This small molecule binds to this protein.
Small molecule (SMILES): Cn1ncc(C(=O)N2CCC2)c1C(=O)Nc1ccc2sc(N3CCOCC3)nc2c1

Sequence of chain 1.B:
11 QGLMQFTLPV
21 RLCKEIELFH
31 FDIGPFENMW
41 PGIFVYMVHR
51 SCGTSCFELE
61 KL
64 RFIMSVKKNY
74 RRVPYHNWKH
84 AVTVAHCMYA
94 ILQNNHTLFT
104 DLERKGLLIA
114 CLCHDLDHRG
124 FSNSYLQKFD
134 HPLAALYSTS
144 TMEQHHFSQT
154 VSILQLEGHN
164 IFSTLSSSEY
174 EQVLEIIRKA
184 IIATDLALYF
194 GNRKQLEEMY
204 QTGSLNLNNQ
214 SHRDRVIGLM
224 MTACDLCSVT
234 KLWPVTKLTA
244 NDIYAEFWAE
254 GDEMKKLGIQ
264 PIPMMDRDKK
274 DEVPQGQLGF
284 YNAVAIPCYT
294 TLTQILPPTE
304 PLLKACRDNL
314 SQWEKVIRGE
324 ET

Binding-site contacts:
Ligand atom C4 contacts residue MET267 of chain 1.B at 3.6 Å (hydrophobic).
Ligand atom N13 contacts residue GLY279 of chain 1.B at 3.4 Å.
Ligand atom C5 contacts residue PHE283 of chain 1.B at 3.2 Å (hydrophobic).
Ligand atom C11 contacts residue TYR247 of chain 1.B at 3.8 Å (hydrophobic).
Ligand atom C7 contacts residue MET267 of chain 1.B at 3.7 Å (hydrophobic).
Ligand atom S10 contacts residue MET267 of chain 1.B at 3.6 Å.
Ligand atom C19 contacts residue ILE246 of chain 1.B at 3.8 Å (hydrophobic).
Ligand atom C11 contacts residue MET267 of chain 1.B at 3.5 Å (hydrophobic).
Ligand atom C27 contacts residue GLU275 of chain 1.B at 3.8 Å.
Ligand atom C26 contacts residue MET267 of chain 1.B at 3.5 Å (hydrophobic).
Ligand atom C27 contacts residue PRO266 of chain 1.B at 3.7 Å (hydrophobic).
Ligand atom C4 contacts residue PHE283 of chain 1.B at 3.6 Å (hydrophobic).
Ligand atom O28 contacts residue GLU275 of chain 1.B at 2.9 Å.
Ligand atom N12 contacts residue TYR247 of chain 1.B at 2.7 Å (h-bond).
Ligand atom N13 contacts residue MET267 of chain 1.B at 3.7 Å.
Ligand atom C9 contacts residue MET267 of chain 1.B at 3.5 Å (hydrophobic).
Ligand atom C29 contacts residue VAL276 of chain 1.B at 3.5 Å (hydrophobic).
Ligand atom N18 contacts residue ILE246 of chain 1.B at 3.6 Å.
Ligand atom O2 contacts residue GLN280 of chain 1.B at 2.7 Å (h-bond).
Ligand atom C24 contacts residue HIS79 of chain 1.B at 3.7 Å.
Ligand atom N18 contacts residue PHE283 of chain 1.B at 3.6 Å.
Ligand atom C29 contacts residue GLU275 of chain 1.B at 2.9 Å.
Ligand atom N17 contacts residue ILE246 of chain 1.B at 3.5 Å.
Ligand atom C20 contacts residue PHE250 of chain 1.B at 3.8 Å (hydrophobic).
Ligand atom C14 contacts residue PHE283 of chain 1.B at 3.6 Å (hydrophobic).
Ligand atom N12 contacts residue MET267 of chain 1.B at 3.7 Å.
Ligand atom C30 contacts residue MET267 of chain 1.B at 3.7 Å (hydrophobic).
Ligand atom C19 contacts residue GLN280 of chain 1.B at 3.7 Å.
Ligand atom C7 contacts residue TYR247 of chain 1.B at 3.5 Å (hydrophobic).
Ligand atom C15 contacts residue PHE283 of chain 1.B at 3.8 Å (hydrophobic).
Ligand atom C8 contacts residue MET267 of chain 1.B at 3.6 Å (hydrophobic).
Ligand atom C5 contacts residue MET267 of chain 1.B at 3.4 Å (hydrophobic).
Ligand atom C29 contacts residue LYS272 of chain 1.B at 3.6 Å.
Ligand atom N3 contacts residue PHE283 of chain 1.B at 3.5 Å.
Ligand atom O21 contacts residue PHE283 of chain 1.B at 3.7 Å.
Ligand atom C11 contacts residue GLY279 of chain 1.B at 3.4 Å.
Ligand atom C16 contacts residue LEU229 of chain 1.B at 3.6 Å (hydrophobic).
Ligand atom C26 contacts residue PRO266 of chain 1.B at 3.8 Å (hydrophobic).
Ligand atom C6 contacts residue MET267 of chain 1.B at 3.4 Å (hydrophobic).
Ligand atom C8 contacts residue TYR247 of chain 1.B at 3.5 Å (hydrophobic).